This small molecule binds to this protein.
Small molecule (SMILES): CC(=O)N[C@@H]1[C@@H](O[C@@H]2O[C@H](CO)[C@H](O)[C@H](O[C@]3(C(=O)O)C[C@H](O)[C@@H](NC(C)=O)[C@H]([C@H](O)[C@H](O)CO)O3)[C@H]2O)[C@H](O)[C@@H](CO[C@]2(C(=O)O)C[C@H](O)[C@@H](NC(C)=O)[C@H]([C@H](O)[C@H](O)CO)O2)O[C@H]1O

Binding-site contacts:
Ligand atom C5 contacts residue TYR72 of chain 2.E at 3.4 Å (hydrophobic).
Ligand atom O10 contacts residue THR291 of chain 2.E at 3.8 Å.
Ligand atom C5 contacts residue ASN93 of chain 2.E at 4.1 Å.
Ligand atom C4 contacts residue GLY78 of chain 2.E at 3.3 Å.
Ligand atom O4 contacts residue THR291 of chain 2.E at 3.4 Å.
Ligand atom O4 contacts residue ILE79 of chain 2.E at 3.5 Å (h-bond).
Ligand atom O1A contacts residue TYR72 of chain 2.E at 3.5 Å.
Ligand atom C4 contacts residue TYR72 of chain 2.E at 3.4 Å (hydrophobic).
Ligand atom C7 contacts residue TYR72 of chain 2.E at 3.9 Å (hydrophobic).
Ligand atom C1 contacts residue GLY78 of chain 2.E at 4.0 Å.
Ligand atom C2 contacts residue GLY78 of chain 2.E at 4.1 Å.
Ligand atom O8 contacts residue TYR72 of chain 2.E at 3.5 Å (h-bond).
Ligand atom O1B contacts residue ASN80 of chain 2.E at 4.2 Å.
Ligand atom O1B contacts residue ARG77 of chain 2.E at 2.8 Å (salt-bridge).
Ligand atom C3 contacts residue GLY78 of chain 2.E at 4.0 Å.
Ligand atom O1A contacts residue ARG77 of chain 2.E at 3.1 Å (salt-bridge).
Ligand atom O6 contacts residue ASN93 of chain 2.E at 3.5 Å (h-bond).
Ligand atom N5 contacts residue TYR72 of chain 2.E at 3.1 Å (h-bond).
Ligand atom O4 contacts residue HIS298 of chain 2.E at 3.0 Å (h-bond).
Ligand atom C3 contacts residue VAL296 of chain 2.E at 3.7 Å (hydrophobic).
Ligand atom C3 contacts residue GLY78 of chain 2.E at 4.0 Å.
Ligand atom C6 contacts residue TYR72 of chain 2.E at 3.3 Å (hydrophobic).
Ligand atom O1A contacts residue GLY78 of chain 2.E at 3.3 Å (h-bond).
Ligand atom C6 contacts residue ASN93 of chain 2.E at 3.4 Å.
Ligand atom C1 contacts residue SER89 of chain 2.E at 4.2 Å.
Ligand atom C11 contacts residue ASP85 of chain 2.A at 3.8 Å.
Ligand atom C3 contacts residue HIS298 of chain 2.E at 3.8 Å.
Ligand atom O4 contacts residue GLY78 of chain 2.E at 3.0 Å.
Ligand atom O1A contacts residue SER89 of chain 2.E at 3.4 Å (h-bond).
Ligand atom O10 contacts residue ASN293 of chain 2.E at 3.9 Å.
Ligand atom C4 contacts residue HIS298 of chain 2.E at 3.6 Å.
Ligand atom C1 contacts residue TYR72 of chain 2.E at 3.8 Å (hydrophobic).
Ligand atom O3 contacts residue GLY78 of chain 2.E at 3.6 Å.
Ligand atom C8 contacts residue ARG77 of chain 2.E at 4.2 Å.
Ligand atom C1 contacts residue ARG77 of chain 2.E at 3.4 Å.
Ligand atom O4 contacts residue VAL296 of chain 2.E at 4.0 Å.
Ligand atom O1B contacts residue TYR72 of chain 2.E at 3.8 Å.
Ligand atom O4 contacts residue TYR72 of chain 2.E at 4.2 Å.
Ligand atom C8 contacts residue TYR72 of chain 2.E at 4.1 Å (hydrophobic).
Ligand atom O1B contacts residue SER89 of chain 2.E at 4.1 Å.

Sequence of chain 2.E:
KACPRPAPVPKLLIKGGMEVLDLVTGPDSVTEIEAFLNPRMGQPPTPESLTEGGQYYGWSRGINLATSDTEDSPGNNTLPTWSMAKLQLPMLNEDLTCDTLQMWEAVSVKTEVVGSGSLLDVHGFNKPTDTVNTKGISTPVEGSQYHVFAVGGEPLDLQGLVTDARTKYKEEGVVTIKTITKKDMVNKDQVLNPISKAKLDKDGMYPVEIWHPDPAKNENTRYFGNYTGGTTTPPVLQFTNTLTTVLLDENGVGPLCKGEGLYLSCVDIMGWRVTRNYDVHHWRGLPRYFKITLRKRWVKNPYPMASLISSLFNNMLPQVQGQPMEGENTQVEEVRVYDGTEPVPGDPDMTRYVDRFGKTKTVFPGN

Sequence of chain 2.A:
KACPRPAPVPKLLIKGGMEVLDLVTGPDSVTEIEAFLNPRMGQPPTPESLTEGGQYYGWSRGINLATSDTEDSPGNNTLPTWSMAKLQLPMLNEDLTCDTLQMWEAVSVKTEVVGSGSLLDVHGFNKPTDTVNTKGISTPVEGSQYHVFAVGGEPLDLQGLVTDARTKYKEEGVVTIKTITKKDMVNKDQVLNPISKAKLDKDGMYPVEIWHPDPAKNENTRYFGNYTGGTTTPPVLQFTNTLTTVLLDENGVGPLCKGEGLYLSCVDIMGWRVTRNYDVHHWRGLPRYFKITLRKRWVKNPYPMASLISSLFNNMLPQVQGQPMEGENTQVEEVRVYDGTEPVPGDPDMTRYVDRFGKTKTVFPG